This protein binds this small molecule.
Small molecule (SMILES): CC(=O)N[C@@H]1[C@@H](O)[C@H](O)[C@@H](CO)O[C@H]1O

Sequence of chain 1.B:
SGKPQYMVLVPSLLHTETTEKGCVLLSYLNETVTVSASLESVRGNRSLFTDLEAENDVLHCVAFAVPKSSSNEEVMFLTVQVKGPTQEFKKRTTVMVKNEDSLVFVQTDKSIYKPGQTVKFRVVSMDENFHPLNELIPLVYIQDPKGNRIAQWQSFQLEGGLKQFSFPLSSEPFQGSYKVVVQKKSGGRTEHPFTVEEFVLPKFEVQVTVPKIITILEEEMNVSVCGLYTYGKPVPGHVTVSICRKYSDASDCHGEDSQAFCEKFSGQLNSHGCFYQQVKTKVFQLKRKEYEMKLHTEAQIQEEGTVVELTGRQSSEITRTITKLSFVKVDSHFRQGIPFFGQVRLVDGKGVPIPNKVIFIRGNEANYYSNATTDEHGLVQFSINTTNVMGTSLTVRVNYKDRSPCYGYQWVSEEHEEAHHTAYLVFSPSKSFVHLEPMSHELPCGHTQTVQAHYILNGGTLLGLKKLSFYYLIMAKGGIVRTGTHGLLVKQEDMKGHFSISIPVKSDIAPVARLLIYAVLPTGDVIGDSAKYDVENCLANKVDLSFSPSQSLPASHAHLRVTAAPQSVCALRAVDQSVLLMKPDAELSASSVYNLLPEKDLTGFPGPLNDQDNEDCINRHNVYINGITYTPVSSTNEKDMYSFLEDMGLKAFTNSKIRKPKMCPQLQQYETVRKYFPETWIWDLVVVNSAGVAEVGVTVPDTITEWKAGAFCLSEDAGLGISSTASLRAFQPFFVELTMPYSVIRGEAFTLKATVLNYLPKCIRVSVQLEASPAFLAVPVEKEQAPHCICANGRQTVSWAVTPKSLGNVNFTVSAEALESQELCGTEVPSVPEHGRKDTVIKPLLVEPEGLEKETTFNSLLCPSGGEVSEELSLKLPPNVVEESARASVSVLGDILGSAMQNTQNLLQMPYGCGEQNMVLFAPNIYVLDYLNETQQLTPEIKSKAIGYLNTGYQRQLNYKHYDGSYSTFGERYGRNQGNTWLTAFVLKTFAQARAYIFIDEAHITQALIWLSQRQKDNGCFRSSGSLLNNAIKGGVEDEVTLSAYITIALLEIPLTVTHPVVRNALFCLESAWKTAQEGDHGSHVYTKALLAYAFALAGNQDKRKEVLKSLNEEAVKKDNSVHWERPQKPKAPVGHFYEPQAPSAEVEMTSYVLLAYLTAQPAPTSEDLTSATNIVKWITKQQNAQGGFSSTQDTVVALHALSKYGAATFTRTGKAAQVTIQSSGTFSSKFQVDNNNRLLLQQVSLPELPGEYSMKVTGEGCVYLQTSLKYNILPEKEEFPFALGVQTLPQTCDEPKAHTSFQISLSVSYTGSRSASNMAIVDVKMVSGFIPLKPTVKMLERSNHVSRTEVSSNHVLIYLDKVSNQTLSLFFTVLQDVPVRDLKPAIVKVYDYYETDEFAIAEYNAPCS

Binding-site contacts:
Ligand atom C5 contacts residue ASN70 of chain 1.B at 3.7 Å.
Ligand atom N2 contacts residue ASN70 of chain 1.B at 3.0 Å (h-bond).
Ligand atom C2 contacts residue ASN70 of chain 1.B at 2.5 Å.
Ligand atom C1 contacts residue ASN70 of chain 1.B at 1.4 Å.
Ligand atom C8 contacts residue ASN70 of chain 1.B at 4.0 Å.
Ligand atom C4 contacts residue ASN70 of chain 1.B at 4.2 Å.
Ligand atom C3 contacts residue ASN70 of chain 1.B at 3.8 Å.
Ligand atom O5 contacts residue ASN70 of chain 1.B at 2.4 Å (h-bond).
Ligand atom C7 contacts residue ASN70 of chain 1.B at 4.0 Å.